Binding-site contacts:
Ligand atom O4 contacts residue SER17 of chain 1.J at 3.1 Å.
Ligand atom C5 contacts residue THR21 of chain 1.J at 4.3 Å.
Ligand atom C5 contacts residue ARG125 of chain 1.K at 3.5 Å.
Ligand atom OP3 contacts residue ARG125 of chain 1.K at 2.7 Å.
Ligand atom OP1 contacts residue ARG125 of chain 1.K at 2.9 Å (salt-bridge).
Ligand atom O5' contacts residue ARG125 of chain 1.K at 3.2 Å (salt-bridge).
Ligand atom C4 contacts residue ASN16 of chain 1.J at 4.1 Å.
Ligand atom OP2 contacts residue ARG131 of chain 1.K at 3.8 Å.
Ligand atom C5' contacts residue ARG125 of chain 1.K at 4.2 Å.
Ligand atom OP1 contacts residue ARG131 of chain 1.K at 3.4 Å (salt-bridge).
Ligand atom C4' contacts residue ARG125 of chain 1.K at 4.3 Å.
Ligand atom O5' contacts residue ARG131 of chain 1.K at 2.9 Å (salt-bridge).
Ligand atom N3 contacts residue ARG125 of chain 1.K at 3.6 Å.
Ligand atom C2 contacts residue ARG125 of chain 1.K at 3.8 Å.
Ligand atom OP2 contacts residue SER77 of chain 1.K at 3.9 Å.
Ligand atom C6 contacts residue ARG125 of chain 1.K at 3.5 Å.
Ligand atom N1 contacts residue ASN16 of chain 1.J at 4.3 Å.
Ligand atom C5' contacts residue ARG131 of chain 1.K at 3.4 Å.
Ligand atom N3 contacts residue ASN16 of chain 1.J at 2.8 Å (h-bond).
Ligand atom C2' contacts residue ARG125 of chain 1.K at 3.7 Å.
Ligand atom OP1 contacts residue ILE23 of chain 1.J at 3.7 Å.
Ligand atom OP3 contacts residue SER77 of chain 1.K at 4.2 Å.
Ligand atom C4 contacts residue ARG125 of chain 1.K at 3.6 Å.
Ligand atom O2 contacts residue ASN16 of chain 1.J at 2.5 Å (h-bond).
Ligand atom OP2 contacts residue ILE23 of chain 1.J at 4.2 Å.
Ligand atom O3' contacts residue ARG125 of chain 1.K at 4.1 Å.
Ligand atom C1' contacts residue ARG125 of chain 1.K at 4.3 Å.
Ligand atom O4 contacts residue THR21 of chain 1.J at 4.0 Å.
Ligand atom O4 contacts residue ARG125 of chain 1.K at 3.9 Å.
Ligand atom C4 contacts residue SER17 of chain 1.J at 4.0 Å.
Ligand atom N3 contacts residue SER17 of chain 1.J at 4.1 Å.
Ligand atom C3' contacts residue ARG125 of chain 1.K at 3.3 Å.
Ligand atom O2 contacts residue ARG125 of chain 1.K at 4.0 Å.
Ligand atom C2 contacts residue ASN16 of chain 1.J at 3.0 Å.
Ligand atom N1 contacts residue ARG125 of chain 1.K at 3.7 Å.
Ligand atom P contacts residue ILE23 of chain 1.J at 4.2 Å.
Ligand atom C5' contacts residue MET76 of chain 1.K at 4.3 Å (hydrophobic).
Ligand atom P contacts residue ARG131 of chain 1.K at 3.6 Å.
Ligand atom P contacts residue ARG125 of chain 1.K at 3.9 Å.
Ligand atom OP3 contacts residue ILE23 of chain 1.J at 4.3 Å.

This protein binds this small molecule.
Small molecule (SMILES): CO[P](=O)(O)O[C@H]1[C@@H](O)[C@H](n2ccc(=O)[nH]c2=O)O[C@@H]1COP(=O)(O)O

Sequence of chain 1.K:
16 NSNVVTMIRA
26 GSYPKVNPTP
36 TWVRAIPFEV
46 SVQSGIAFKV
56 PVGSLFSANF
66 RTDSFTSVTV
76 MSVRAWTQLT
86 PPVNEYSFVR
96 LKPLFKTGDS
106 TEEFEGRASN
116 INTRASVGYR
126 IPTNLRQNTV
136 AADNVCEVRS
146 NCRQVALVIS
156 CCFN

Sequence of chain 1.J:
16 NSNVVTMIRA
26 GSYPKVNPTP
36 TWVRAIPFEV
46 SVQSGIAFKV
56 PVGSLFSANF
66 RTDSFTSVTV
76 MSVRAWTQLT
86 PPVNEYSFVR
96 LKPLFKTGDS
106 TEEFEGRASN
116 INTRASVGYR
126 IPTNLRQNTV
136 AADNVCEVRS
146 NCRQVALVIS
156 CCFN